Sequence of chain 1.B:
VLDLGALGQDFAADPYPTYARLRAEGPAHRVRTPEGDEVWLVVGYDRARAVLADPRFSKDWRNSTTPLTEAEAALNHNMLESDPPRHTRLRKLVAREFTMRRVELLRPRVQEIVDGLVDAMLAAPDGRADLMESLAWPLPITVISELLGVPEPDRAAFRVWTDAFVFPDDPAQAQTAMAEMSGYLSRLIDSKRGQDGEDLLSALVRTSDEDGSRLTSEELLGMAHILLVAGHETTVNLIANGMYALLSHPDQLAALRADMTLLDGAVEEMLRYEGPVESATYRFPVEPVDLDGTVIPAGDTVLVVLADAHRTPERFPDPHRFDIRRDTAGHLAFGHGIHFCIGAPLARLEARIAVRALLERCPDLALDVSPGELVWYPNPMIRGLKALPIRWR

Binding-site contacts:
Ligand atom C1 contacts residue LEU113 of chain 1.B at 3.7 Å (hydrophobic).
Ligand atom C25 contacts residue MET414 of chain 1.B at 3.8 Å (hydrophobic).
Ligand atom C23 contacts residue ILE415 of chain 1.B at 3.7 Å (hydrophobic).
Ligand atom C12 contacts residue GLU114 of chain 1.B at 3.7 Å.
Ligand atom C25 contacts residue VAL310 of chain 1.B at 3.6 Å (hydrophobic).
Ligand atom C14 contacts residue GLU114 of chain 1.B at 3.0 Å.
Ligand atom C1 contacts residue HEM1 of chain 1.E at 3.6 Å.
Ligand atom C21 contacts residue ILE415 of chain 1.B at 3.5 Å (hydrophobic).
Ligand atom O6 contacts residue GLU266 of chain 1.B at 2.8 Å.
Ligand atom C10 contacts residue HIS258 of chain 1.B at 3.5 Å.
Ligand atom C10 contacts residue MET211 of chain 1.B at 3.7 Å (hydrophobic).
Ligand atom O4 contacts residue HIS258 of chain 1.B at 3.8 Å.
Ligand atom C11 contacts residue HIS258 of chain 1.B at 3.7 Å.
Ligand atom O5 contacts residue GLU114 of chain 1.B at 2.8 Å (salt-bridge).
Ligand atom C21 contacts residue GLU266 of chain 1.B at 3.7 Å.
Ligand atom C10 contacts residue PHE198 of chain 1.B at 3.8 Å (hydrophobic).
Ligand atom C3 contacts residue THR267 of chain 1.B at 3.8 Å.
Ligand atom C17 contacts residue VAL262 of chain 1.B at 3.5 Å (hydrophobic).
Ligand atom C15 contacts residue GLU114 of chain 1.B at 3.6 Å.
Ligand atom O2 contacts residue VAL262 of chain 1.B at 3.5 Å.
Ligand atom O6 contacts residue ILE415 of chain 1.B at 3.4 Å.
Ligand atom C10 contacts residue LEU108 of chain 1.B at 3.6 Å (hydrophobic).
Ligand atom C20 contacts residue ILE415 of chain 1.B at 3.8 Å (hydrophobic).
Ligand atom N1 contacts residue GLU114 of chain 1.B at 2.6 Å (salt-bridge).
Ligand atom C14 contacts residue GLU105 of chain 1.B at 2.9 Å.
Ligand atom O6 contacts residue VAL199 of chain 1.B at 3.2 Å.
Ligand atom C6 contacts residue ILE259 of chain 1.B at 3.8 Å (hydrophobic).
Ligand atom C24 contacts residue THR267 of chain 1.B at 3.8 Å.
Ligand atom C7 contacts residue VAL262 of chain 1.B at 3.7 Å (hydrophobic).
Ligand atom C13 contacts residue GLU114 of chain 1.B at 3.0 Å.
Ligand atom C22 contacts residue ILE415 of chain 1.B at 3.6 Å (hydrophobic).
Ligand atom C17 contacts residue PHE198 of chain 1.B at 3.7 Å (hydrophobic).
Ligand atom C16 contacts residue VAL262 of chain 1.B at 3.8 Å (hydrophobic).
Ligand atom O1 contacts residue THR314 of chain 1.B at 3.6 Å.
Ligand atom C20 contacts residue VAL199 of chain 1.B at 3.7 Å (hydrophobic).
Ligand atom C14 contacts residue ASN109 of chain 1.B at 3.6 Å.
Ligand atom C20 contacts residue PHE198 of chain 1.B at 3.2 Å (hydrophobic).
Ligand atom O2 contacts residue ALA263 of chain 1.B at 3.2 Å.
Ligand atom C22 contacts residue GLU266 of chain 1.B at 3.7 Å.
Ligand atom C19 contacts residue ILE415 of chain 1.B at 3.6 Å (hydrophobic).

A small-molecule ligand and the protein it binds are described below.
Small molecule (SMILES): CC[C@H]1OC(=O)[C@H](C)[C@@H](O[C@H]2O[C@@H](C)C[C@@H](N(C)C)[C@@H]2O)[C@@H](C)C[C@H](C)C(=O)/C=C/[C@H]1C